Sequence of chain 1.G:
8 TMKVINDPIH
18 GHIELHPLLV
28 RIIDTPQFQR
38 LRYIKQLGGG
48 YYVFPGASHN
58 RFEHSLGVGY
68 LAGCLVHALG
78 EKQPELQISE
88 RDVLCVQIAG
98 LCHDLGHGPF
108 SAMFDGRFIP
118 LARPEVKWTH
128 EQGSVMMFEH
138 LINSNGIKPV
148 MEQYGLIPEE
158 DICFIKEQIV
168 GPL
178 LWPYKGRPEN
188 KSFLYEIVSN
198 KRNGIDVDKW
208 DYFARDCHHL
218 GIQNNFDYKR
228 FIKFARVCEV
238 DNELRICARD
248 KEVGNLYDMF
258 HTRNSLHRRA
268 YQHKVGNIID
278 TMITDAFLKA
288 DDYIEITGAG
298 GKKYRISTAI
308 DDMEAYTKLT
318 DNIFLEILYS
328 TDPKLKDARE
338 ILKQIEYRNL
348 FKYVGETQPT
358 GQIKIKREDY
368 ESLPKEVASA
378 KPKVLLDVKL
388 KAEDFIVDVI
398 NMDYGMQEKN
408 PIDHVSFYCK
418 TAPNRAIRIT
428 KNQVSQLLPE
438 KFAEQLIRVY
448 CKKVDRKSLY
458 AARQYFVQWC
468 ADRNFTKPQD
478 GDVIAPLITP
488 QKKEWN

A small-molecule ligand and the protein it binds are described below.
Small molecule (SMILES): Nc1ncnc2c1ncn2[C@H]1C[C@H](O)[C@@H](CO[P](=O)(O)N[P](=O)(O)OP(=O)(O)O)O1

Sequence of chain 1.H:
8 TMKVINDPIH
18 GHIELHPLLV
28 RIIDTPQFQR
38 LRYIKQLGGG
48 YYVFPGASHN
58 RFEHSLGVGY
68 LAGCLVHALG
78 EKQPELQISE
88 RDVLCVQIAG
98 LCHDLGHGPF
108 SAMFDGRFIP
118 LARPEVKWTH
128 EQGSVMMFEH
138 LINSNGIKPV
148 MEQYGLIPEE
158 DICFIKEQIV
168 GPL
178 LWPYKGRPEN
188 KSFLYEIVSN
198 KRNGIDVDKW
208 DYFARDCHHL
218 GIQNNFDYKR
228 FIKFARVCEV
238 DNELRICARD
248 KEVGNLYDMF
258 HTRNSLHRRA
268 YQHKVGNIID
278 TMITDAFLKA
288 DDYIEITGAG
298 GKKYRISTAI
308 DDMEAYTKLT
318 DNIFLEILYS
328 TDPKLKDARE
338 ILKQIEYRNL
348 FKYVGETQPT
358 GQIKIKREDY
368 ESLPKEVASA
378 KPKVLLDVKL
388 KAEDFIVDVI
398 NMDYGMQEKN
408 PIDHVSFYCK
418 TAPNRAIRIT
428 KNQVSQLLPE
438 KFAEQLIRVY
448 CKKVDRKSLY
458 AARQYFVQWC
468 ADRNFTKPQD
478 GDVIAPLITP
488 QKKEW

Binding-site contacts:
Ligand atom O2G contacts residue GTP1 of chain 1.MB at 2.9 Å (h-bond).
Ligand atom C5' contacts residue VAL11 of chain 1.H at 3.3 Å (hydrophobic).
Ligand atom O3G contacts residue ARG246 of chain 1.F at 2.9 Å (salt-bridge).
Ligand atom C3' contacts residue VAL50 of chain 1.G at 3.3 Å (hydrophobic).
Ligand atom O2B contacts residue HIS270 of chain 1.G at 3.2 Å.
Ligand atom N6 contacts residue ARG266 of chain 1.G at 3.3 Å.
Ligand atom N6 contacts residue ASN252 of chain 1.F at 3.1 Å (h-bond).
Ligand atom O3B contacts residue MG1 of chain 1.KB at 3.3 Å.
Ligand atom C4 contacts residue ARG227 of chain 1.F at 3.2 Å.
Ligand atom O3B contacts residue LYS271 of chain 1.G at 3.1 Å (salt-bridge).
Ligand atom O1B contacts residue GTP1 of chain 1.MB at 2.7 Å (h-bond).
Ligand atom N3 contacts residue ASN13 of chain 1.H at 3.1 Å (h-bond).
Ligand atom N9 contacts residue ARG227 of chain 1.F at 3.4 Å (salt-bridge).
Ligand atom PG contacts residue MG1 of chain 1.KB at 3.2 Å.
Ligand atom O2G contacts residue MG1 of chain 1.KB at 2.0 Å.
Ligand atom O4' contacts residue ARG227 of chain 1.F at 3.0 Å (salt-bridge).
Ligand atom N3A contacts residue GTP1 of chain 1.MB at 3.5 Å (h-bond).
Ligand atom N3 contacts residue ARG227 of chain 1.F at 3.5 Å (salt-bridge).
Ligand atom O2G contacts residue LYS417 of chain 1.F at 3.0 Å (salt-bridge).
Ligand atom C4' contacts residue GTP1 of chain 1.MB at 3.4 Å.
Ligand atom O1A contacts residue LYS248 of chain 1.F at 2.8 Å (salt-bridge).
Ligand atom O3' contacts residue VAL50 of chain 1.G at 2.8 Å (h-bond).
Ligand atom O2A contacts residue LYS271 of chain 1.G at 3.5 Å (salt-bridge).
Ligand atom C5' contacts residue GTP1 of chain 1.MB at 3.4 Å.
Ligand atom N9 contacts residue PHE51 of chain 1.G at 3.5 Å.
Ligand atom O1A contacts residue ARG227 of chain 1.F at 2.9 Å (salt-bridge).
Ligand atom C2' contacts residue VAL50 of chain 1.G at 3.5 Å (hydrophobic).
Ligand atom O3' contacts residue ASN13 of chain 1.H at 2.9 Å (h-bond).
Ligand atom O2B contacts residue LYS271 of chain 1.G at 2.8 Å (salt-bridge).
Ligand atom PB contacts residue MG1 of chain 1.KB at 3.2 Å.
Ligand atom C1' contacts residue PHE51 of chain 1.G at 3.5 Å (hydrophobic).
Ligand atom O1B contacts residue MG1 of chain 1.KB at 2.1 Å.
Ligand atom O2A contacts residue HIS270 of chain 1.G at 2.7 Å (h-bond).
Ligand atom C3' contacts residue GTP1 of chain 1.MB at 3.2 Å.
Ligand atom PB contacts residue LYS271 of chain 1.G at 3.6 Å.
Ligand atom O1G contacts residue LYS248 of chain 1.F at 3.3 Å (salt-bridge).
Ligand atom O3' contacts residue GTP1 of chain 1.MB at 3.5 Å (h-bond).
Ligand atom O1G contacts residue ARG246 of chain 1.F at 3.0 Å (salt-bridge).
Ligand atom C5 contacts residue ARG227 of chain 1.F at 3.4 Å.
Ligand atom N7 contacts residue ARG227 of chain 1.F at 3.4 Å (salt-bridge).

Sequence of chain 1.F:
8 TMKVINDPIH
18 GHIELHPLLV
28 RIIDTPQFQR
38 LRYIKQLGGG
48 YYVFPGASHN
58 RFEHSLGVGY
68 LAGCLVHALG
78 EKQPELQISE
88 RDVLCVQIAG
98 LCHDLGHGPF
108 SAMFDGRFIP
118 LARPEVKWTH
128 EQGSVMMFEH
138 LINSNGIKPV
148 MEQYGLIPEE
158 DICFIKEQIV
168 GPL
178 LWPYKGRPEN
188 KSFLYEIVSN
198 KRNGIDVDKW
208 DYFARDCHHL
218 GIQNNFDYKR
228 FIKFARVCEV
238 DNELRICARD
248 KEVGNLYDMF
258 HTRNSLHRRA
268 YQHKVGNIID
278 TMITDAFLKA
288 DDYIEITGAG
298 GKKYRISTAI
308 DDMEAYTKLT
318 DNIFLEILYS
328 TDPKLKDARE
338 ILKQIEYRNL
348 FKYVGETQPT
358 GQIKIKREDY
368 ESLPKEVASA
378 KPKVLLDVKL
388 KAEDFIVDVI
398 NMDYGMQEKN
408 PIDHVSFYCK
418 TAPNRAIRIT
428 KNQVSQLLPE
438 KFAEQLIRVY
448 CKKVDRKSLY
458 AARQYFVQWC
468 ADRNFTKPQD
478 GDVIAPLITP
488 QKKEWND